Binding-site contacts:
Ligand atom C2 contacts residue ASP204 of chain 1.K at 3.0 Å.
Ligand atom N1 contacts residue GLY206 of chain 1.K at 3.0 Å (h-bond).
Ligand atom C8 contacts residue ALA408 of chain 1.K at 3.4 Å (hydrophobic).
Ligand atom O2G contacts residue ARG358 of chain 1.L at 3.4 Å.
Ligand atom O1A contacts residue GLY249 of chain 1.K at 3.3 Å.
Ligand atom O2G contacts residue GLY247 of chain 1.K at 3.5 Å (h-bond).
Ligand atom C8 contacts residue GLY247 of chain 1.K at 3.1 Å.
Ligand atom O2B contacts residue THR251 of chain 1.K at 2.5 Å (h-bond).
Ligand atom PB contacts residue MG1 of chain 1.CB at 3.4 Å.
Ligand atom O1B contacts residue LYS250 of chain 1.K at 2.5 Å (salt-bridge).
Ligand atom N1 contacts residue ILE379 of chain 1.K at 3.1 Å.
Ligand atom O3B contacts residue GLY247 of chain 1.K at 2.9 Å (h-bond).
Ligand atom N7 contacts residue GLY249 of chain 1.K at 3.4 Å.
Ligand atom O4' contacts residue ALA408 of chain 1.K at 3.1 Å.
Ligand atom O3A contacts residue GLY247 of chain 1.K at 3.4 Å.
Ligand atom O3G contacts residue MG1 of chain 1.CB at 2.8 Å.
Ligand atom S1G contacts residue ASN347 of chain 1.K at 3.5 Å (h-bond).
Ligand atom N3 contacts residue LEU252 of chain 1.K at 3.5 Å.
Ligand atom O1B contacts residue GLY249 of chain 1.K at 3.3 Å (h-bond).
Ligand atom N1 contacts residue ILE205 of chain 1.K at 3.5 Å.
Ligand atom O1A contacts residue LEU252 of chain 1.K at 2.6 Å (h-bond).
Ligand atom O1B contacts residue THR248 of chain 1.K at 3.5 Å (h-bond).
Ligand atom O2B contacts residue MG1 of chain 1.CB at 2.1 Å.
Ligand atom N6 contacts residue ILE379 of chain 1.K at 3.4 Å.
Ligand atom N7 contacts residue THR248 of chain 1.K at 3.2 Å (h-bond).
Ligand atom O2' contacts residue HIS383 of chain 1.K at 3.1 Å (h-bond).
Ligand atom O1B contacts residue GLY247 of chain 1.K at 3.4 Å (h-bond).
Ligand atom O2G contacts residue PRO246 of chain 1.K at 3.2 Å.
Ligand atom N7 contacts residue GLY247 of chain 1.K at 3.5 Å (h-bond).
Ligand atom O3A contacts residue GLY249 of chain 1.K at 3.3 Å (h-bond).
Ligand atom N7 contacts residue GLY407 of chain 1.K at 3.3 Å.
Ligand atom PG contacts residue MG1 of chain 1.CB at 3.3 Å.
Ligand atom O2A contacts residue MG1 of chain 1.CB at 3.4 Å.
Ligand atom S1G contacts residue MG1 of chain 1.CB at 3.2 Å.
Ligand atom C8 contacts residue GLY407 of chain 1.K at 3.3 Å.
Ligand atom S1G contacts residue LYS250 of chain 1.K at 3.0 Å (salt-bridge).
Ligand atom C6 contacts residue ILE379 of chain 1.K at 3.3 Å (hydrophobic).
Ligand atom O1A contacts residue THR251 of chain 1.K at 3.3 Å (h-bond).
Ligand atom N3 contacts residue HIS383 of chain 1.K at 3.4 Å.
Ligand atom N6 contacts residue GLY206 of chain 1.K at 2.9 Å (h-bond).

Sequence of chain 1.K:
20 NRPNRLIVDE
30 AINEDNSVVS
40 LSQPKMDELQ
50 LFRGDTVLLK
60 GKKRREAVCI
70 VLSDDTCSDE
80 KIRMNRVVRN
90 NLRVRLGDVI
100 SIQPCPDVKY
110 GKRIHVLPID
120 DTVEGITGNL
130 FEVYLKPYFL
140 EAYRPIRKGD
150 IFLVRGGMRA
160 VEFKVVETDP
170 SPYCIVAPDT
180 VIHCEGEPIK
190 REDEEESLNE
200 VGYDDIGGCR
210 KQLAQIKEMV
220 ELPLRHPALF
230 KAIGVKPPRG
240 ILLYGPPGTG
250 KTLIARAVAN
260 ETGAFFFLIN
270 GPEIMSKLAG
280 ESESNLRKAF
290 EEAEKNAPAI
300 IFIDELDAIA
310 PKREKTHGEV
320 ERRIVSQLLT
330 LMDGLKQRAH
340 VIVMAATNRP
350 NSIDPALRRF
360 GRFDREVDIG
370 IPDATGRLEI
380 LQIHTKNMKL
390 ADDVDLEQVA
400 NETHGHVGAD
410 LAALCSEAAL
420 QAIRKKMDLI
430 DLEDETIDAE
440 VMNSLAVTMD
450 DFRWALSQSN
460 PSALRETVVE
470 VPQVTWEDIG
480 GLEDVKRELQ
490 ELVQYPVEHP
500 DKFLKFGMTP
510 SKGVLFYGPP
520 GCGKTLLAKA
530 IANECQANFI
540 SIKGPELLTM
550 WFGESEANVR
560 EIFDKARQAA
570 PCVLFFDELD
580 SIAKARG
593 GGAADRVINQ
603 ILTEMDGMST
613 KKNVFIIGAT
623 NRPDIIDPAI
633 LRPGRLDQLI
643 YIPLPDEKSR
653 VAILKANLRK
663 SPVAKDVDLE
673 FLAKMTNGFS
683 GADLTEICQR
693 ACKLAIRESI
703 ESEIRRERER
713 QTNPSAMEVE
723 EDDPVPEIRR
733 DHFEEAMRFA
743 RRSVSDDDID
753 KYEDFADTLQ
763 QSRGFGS

Sequence of chain 1.L:
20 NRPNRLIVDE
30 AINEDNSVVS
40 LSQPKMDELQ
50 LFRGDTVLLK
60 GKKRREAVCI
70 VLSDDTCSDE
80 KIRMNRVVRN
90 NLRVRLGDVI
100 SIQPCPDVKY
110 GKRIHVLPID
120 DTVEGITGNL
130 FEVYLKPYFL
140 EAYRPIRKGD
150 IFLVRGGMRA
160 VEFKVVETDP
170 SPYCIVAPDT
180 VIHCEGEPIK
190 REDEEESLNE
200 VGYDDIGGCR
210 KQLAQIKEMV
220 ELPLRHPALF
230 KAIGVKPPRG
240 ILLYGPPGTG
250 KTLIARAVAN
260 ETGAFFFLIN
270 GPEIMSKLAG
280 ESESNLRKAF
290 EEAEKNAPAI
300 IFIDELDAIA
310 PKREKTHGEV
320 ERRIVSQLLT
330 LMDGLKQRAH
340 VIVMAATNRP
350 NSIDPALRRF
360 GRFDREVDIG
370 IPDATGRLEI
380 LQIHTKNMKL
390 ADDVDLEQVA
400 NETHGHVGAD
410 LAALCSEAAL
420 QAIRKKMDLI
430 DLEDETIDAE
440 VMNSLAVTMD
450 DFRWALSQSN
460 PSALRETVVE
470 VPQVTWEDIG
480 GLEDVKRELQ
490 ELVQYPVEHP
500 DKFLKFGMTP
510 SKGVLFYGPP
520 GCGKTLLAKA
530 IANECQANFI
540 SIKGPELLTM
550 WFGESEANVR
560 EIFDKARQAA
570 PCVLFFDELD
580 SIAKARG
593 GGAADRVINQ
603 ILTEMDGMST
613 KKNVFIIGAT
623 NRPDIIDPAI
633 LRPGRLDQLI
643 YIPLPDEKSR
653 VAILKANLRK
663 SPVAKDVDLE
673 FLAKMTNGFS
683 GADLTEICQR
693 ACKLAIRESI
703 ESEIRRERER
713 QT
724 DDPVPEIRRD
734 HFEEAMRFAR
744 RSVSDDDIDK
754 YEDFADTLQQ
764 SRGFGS

This protein binds this small molecule.
Small molecule (SMILES): Nc1ncnc2c1ncn2[C@@H]1O[C@H](COP(=O)(O)OP(=O)(O)OP(O)(O)=S)[C@@H](O)[C@H]1O